Binding-site contacts:
Ligand atom C27 contacts residue ILE288 of chain 1.D at 3.6 Å (hydrophobic).
Ligand atom C34 contacts residue TRP291 of chain 1.D at 3.2 Å (hydrophobic).
Ligand atom N01 contacts residue GLY295 of chain 1.D at 3.1 Å (h-bond).
Ligand atom N01 contacts residue MET290 of chain 1.D at 3.1 Å (h-bond).
Ligand atom C20 contacts residue GLU237 of chain 1.D at 3.5 Å.
Ligand atom N19 contacts residue ASN289 of chain 1.D at 2.7 Å (h-bond).
Ligand atom C13 contacts residue GLY339 of chain 1.D at 3.7 Å.
Ligand atom C34 contacts residue GLN292 of chain 1.D at 3.4 Å.
Ligand atom C32 contacts residue TRP291 of chain 1.D at 3.7 Å (hydrophobic).
Ligand atom C34 contacts residue HIS62 of chain 1.D at 3.5 Å.
Ligand atom O16 contacts residue MET290 of chain 1.D at 3.0 Å (h-bond).
Ligand atom C12 contacts residue GLY339 of chain 1.D at 3.6 Å.
Ligand atom C21 contacts residue SER242 of chain 1.D at 3.6 Å.
Ligand atom C26 contacts residue ILE288 of chain 1.D at 3.7 Å (hydrophobic).
Ligand atom C20 contacts residue ASN289 of chain 1.D at 3.4 Å.
Ligand atom C contacts residue GLY338 of chain 1.D at 3.6 Å.
Ligand atom N03 contacts residue GLU293 of chain 1.D at 3.2 Å (salt-bridge).
Ligand atom C02 contacts residue MET290 of chain 1.D at 3.4 Å (hydrophobic).
Ligand atom C15 contacts residue MET290 of chain 1.D at 3.5 Å (hydrophobic).
Ligand atom CL25 contacts residue PHE243 of chain 1.D at 3.6 Å.
Ligand atom O18 contacts residue GLY339 of chain 1.D at 3.2 Å (h-bond).
Ligand atom O31 contacts residue ARG342 of chain 1.D at 2.7 Å (salt-bridge).
Ligand atom C17 contacts residue TRP291 of chain 1.D at 3.6 Å (hydrophobic).
Ligand atom C02 contacts residue GLU293 of chain 1.D at 3.7 Å.
Ligand atom O32 contacts residue ARG342 of chain 1.D at 3.5 Å (salt-bridge).
Ligand atom N14 contacts residue GLY339 of chain 1.D at 2.9 Å (h-bond).
Ligand atom N01 contacts residue GLU293 of chain 1.D at 3.5 Å (salt-bridge).
Ligand atom C31 contacts residue GLY339 of chain 1.D at 3.6 Å.
Ligand atom N01 contacts residue ASN289 of chain 1.D at 3.7 Å.
Ligand atom O16 contacts residue ASN289 of chain 1.D at 3.4 Å (h-bond).
Ligand atom O18 contacts residue TRP291 of chain 1.D at 3.5 Å.
Ligand atom N19 contacts residue GLU237 of chain 1.D at 3.4 Å.
Ligand atom C22 contacts residue SER242 of chain 1.D at 3.3 Å.
Ligand atom C27 contacts residue ASN289 of chain 1.D at 3.0 Å.
Ligand atom C33 contacts residue TRP291 of chain 1.D at 3.7 Å (hydrophobic).
Ligand atom N03 contacts residue MET290 of chain 1.D at 2.7 Å (h-bond).
Ligand atom O18 contacts residue MET341 of chain 1.D at 3.3 Å.
Ligand atom O32 contacts residue HIS62 of chain 1.D at 2.8 Å (h-bond).
Ligand atom F23 contacts residue SER242 of chain 1.D at 3.1 Å.
Ligand atom F23 contacts residue SER140 of chain 1.D at 3.4 Å.

A small-molecule ligand and the protein it binds are described below.
Small molecule (SMILES): [H]/N=C(/N)NC[C@H]1[C@H](CC[C@H](O)CO)c2cc(CNC)ccc2[C@@H]1NC(=O)C(=O)Nc1ccc(Cl)c(F)c1

Sequence of chain 1.D:
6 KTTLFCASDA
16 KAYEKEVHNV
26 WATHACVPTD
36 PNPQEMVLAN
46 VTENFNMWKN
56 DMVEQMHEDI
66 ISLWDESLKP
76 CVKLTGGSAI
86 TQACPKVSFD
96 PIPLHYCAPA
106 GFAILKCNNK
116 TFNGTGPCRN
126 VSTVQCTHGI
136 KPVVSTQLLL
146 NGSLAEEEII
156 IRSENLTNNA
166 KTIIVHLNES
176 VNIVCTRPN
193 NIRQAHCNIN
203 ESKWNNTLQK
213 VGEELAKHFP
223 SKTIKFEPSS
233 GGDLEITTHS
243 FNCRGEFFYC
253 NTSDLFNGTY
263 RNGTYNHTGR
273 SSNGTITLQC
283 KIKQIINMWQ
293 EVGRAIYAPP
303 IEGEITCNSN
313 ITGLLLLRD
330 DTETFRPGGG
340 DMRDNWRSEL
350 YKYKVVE